Binding-site contacts:
Ligand atom O4 contacts residue PRO131 of chain 4.A at 3.3 Å.
Ligand atom C5' contacts residue TYR153 of chain 4.A at 3.4 Å (hydrophobic).
Ligand atom OP3 contacts residue SER95 of chain 4.A at 3.4 Å (h-bond).
Ligand atom OP3 contacts residue ARG91 of chain 4.A at 3.2 Å (salt-bridge).
Ligand atom O3' contacts residue CYS19 of chain 4.A at 3.1 Å (h-bond).
Ligand atom O2 contacts residue ASN40 of chain 4.A at 3.4 Å.
Ligand atom OP1 contacts residue ARG91 of chain 4.A at 2.8 Å (salt-bridge).
Ligand atom P contacts residue SER21 of chain 4.A at 3.5 Å.
Ligand atom P contacts residue SER95 of chain 4.A at 3.5 Å.
Ligand atom O4' contacts residue ASN40 of chain 4.A at 3.6 Å (h-bond).
Ligand atom C2 contacts residue HIS104 of chain 4.A at 3.6 Å.
Ligand atom O4 contacts residue GLU106 of chain 4.A at 2.6 Å (salt-bridge).
Ligand atom C3' contacts residue SER98 of chain 4.A at 3.4 Å.
Ligand atom P contacts residue TYR153 of chain 4.A at 3.6 Å.
Ligand atom O2 contacts residue HIS104 of chain 4.A at 3.1 Å.
Ligand atom C4 contacts residue GLU106 of chain 4.A at 3.1 Å.
Ligand atom P contacts residue HIS94 of chain 4.A at 3.6 Å.
Ligand atom C6 contacts residue HIS104 of chain 4.A at 3.6 Å.
Ligand atom O4 contacts residue HIS104 of chain 4.A at 3.6 Å (h-bond).
Ligand atom O4 contacts residue ZN1 of chain 4.B at 2.2 Å.
Ligand atom OP2 contacts residue SER95 of chain 4.A at 3.0 Å (h-bond).
Ligand atom C2' contacts residue HIS104 of chain 4.A at 3.3 Å.
Ligand atom O5' contacts residue HIS94 of chain 4.A at 3.4 Å.
Ligand atom OP1 contacts residue TYR153 of chain 4.A at 2.6 Å (h-bond).
Ligand atom O4 contacts residue CYS132 of chain 4.A at 2.9 Å (h-bond).
Ligand atom C4 contacts residue ZN1 of chain 4.B at 3.3 Å.
Ligand atom O4' contacts residue VAL24 of chain 4.A at 3.6 Å.
Ligand atom OP3 contacts residue SER21 of chain 4.A at 2.7 Å (h-bond).
Ligand atom O2 contacts residue ALA105 of chain 4.A at 3.0 Å (h-bond).
Ligand atom O5' contacts residue SER21 of chain 4.A at 3.3 Å (h-bond).
Ligand atom OP1 contacts residue LYS155 of chain 4.A at 3.5 Å.
Ligand atom OP2 contacts residue HIS94 of chain 4.A at 3.6 Å.
Ligand atom N3 contacts residue GLU106 of chain 4.A at 2.8 Å (salt-bridge).
Ligand atom N3 contacts residue VAL24 of chain 4.A at 3.6 Å.
Ligand atom O3' contacts residue SER98 of chain 4.A at 3.4 Å (h-bond).
Ligand atom O3' contacts residue GLU102 of chain 4.A at 3.5 Å (salt-bridge).
Ligand atom C2 contacts residue VAL24 of chain 4.A at 3.5 Å (hydrophobic).
Ligand atom OP3 contacts residue HIS94 of chain 4.A at 2.8 Å (h-bond).
Ligand atom O3' contacts residue ASN40 of chain 4.A at 2.9 Å (h-bond).
Ligand atom N1 contacts residue VAL24 of chain 4.A at 3.6 Å.

The small molecule below binds the protein below.
Small molecule (SMILES): O=C1N[C@H](O)C=CN1[C@H]1C[C@H](O)[C@@H](COP(=O)(O)O)O1

Sequence of chain 4.A:
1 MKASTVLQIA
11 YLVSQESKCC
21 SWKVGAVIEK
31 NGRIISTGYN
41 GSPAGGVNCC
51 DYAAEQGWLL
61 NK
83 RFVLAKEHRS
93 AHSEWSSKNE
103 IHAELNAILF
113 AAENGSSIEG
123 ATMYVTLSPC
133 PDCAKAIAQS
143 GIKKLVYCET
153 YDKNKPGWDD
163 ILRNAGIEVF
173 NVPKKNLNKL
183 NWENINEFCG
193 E